The protein below binds the small molecule below.
Small molecule (SMILES): C[C@@H]1O[C@@H](Oc2ccc([N+](=O)[O-])cc2)[C@@H](O)[C@H](O)[C@@H]1O

Binding-site contacts:
Ligand atom C1 contacts residue TRP202 of chain 1.B at 3.9 Å (hydrophobic).
Ligand atom C5' contacts residue GLU258 of chain 1.B at 3.8 Å.
Ligand atom C1 contacts residue ASP199 of chain 1.B at 3.3 Å.
Ligand atom N1' contacts residue GLU258 of chain 1.B at 3.1 Å (salt-bridge).
Ligand atom O3' contacts residue GLU258 of chain 1.B at 3.6 Å.
Ligand atom O4 contacts residue ASP199 of chain 1.B at 3.9 Å.
Ligand atom O3 contacts residue TRP58 of chain 1.B at 3.1 Å (h-bond).
Ligand atom O2 contacts residue TRP202 of chain 1.B at 3.4 Å.
Ligand atom C2 contacts residue ASP199 of chain 1.B at 3.0 Å.
Ligand atom C6 contacts residue TRP286 of chain 1.B at 3.6 Å (hydrophobic).
Ligand atom C3 contacts residue GLU57 of chain 1.B at 3.6 Å.
Ligand atom O3' contacts residue ARG232 of chain 1.B at 3.5 Å (salt-bridge).
Ligand atom C5 contacts residue TRP286 of chain 1.B at 3.6 Å (hydrophobic).
Ligand atom C4' contacts residue GLU258 of chain 1.B at 3.5 Å.
Ligand atom C6 contacts residue HIS36 of chain 1.B at 4.0 Å.
Ligand atom C2 contacts residue HIS106 of chain 1.B at 3.3 Å.
Ligand atom C4 contacts residue TRP286 of chain 1.B at 3.6 Å (hydrophobic).
Ligand atom O3' contacts residue SO41 of chain 1.G at 3.0 Å (h-bond).
Ligand atom O5 contacts residue ASP199 of chain 1.B at 2.9 Å (salt-bridge).
Ligand atom C3' contacts residue SO41 of chain 1.G at 3.6 Å.
Ligand atom C4 contacts residue HIS105 of chain 1.B at 3.8 Å.
Ligand atom C6' contacts residue ARG259 of chain 1.B at 3.7 Å.
Ligand atom C2 contacts residue TRP58 of chain 1.B at 3.9 Å (hydrophobic).
Ligand atom C6 contacts residue TRP197 of chain 1.B at 3.8 Å (hydrophobic).
Ligand atom C3 contacts residue TRP58 of chain 1.B at 3.9 Å (hydrophobic).
Ligand atom O2' contacts residue GLU258 of chain 1.B at 3.0 Å (salt-bridge).
Ligand atom C3 contacts residue HIS105 of chain 1.B at 3.5 Å.
Ligand atom O4 contacts residue HIS105 of chain 1.B at 2.9 Å (h-bond).
Ligand atom C2 contacts residue TRP202 of chain 1.B at 4.0 Å (hydrophobic).
Ligand atom O3 contacts residue GLU57 of chain 1.B at 2.6 Å (salt-bridge).
Ligand atom O4 contacts residue HIS36 of chain 1.B at 2.6 Å (h-bond).
Ligand atom C3' contacts residue ARG232 of chain 1.B at 3.7 Å.
Ligand atom O2' contacts residue ARG259 of chain 1.B at 3.7 Å.
Ligand atom O4 contacts residue TYR148 of chain 1.B at 3.4 Å.
Ligand atom N1' contacts residue ARG232 of chain 1.B at 4.0 Å.
Ligand atom C4 contacts residue HIS36 of chain 1.B at 3.4 Å.
Ligand atom O3 contacts residue HIS105 of chain 1.B at 3.1 Å (h-bond).
Ligand atom O2 contacts residue ASP199 of chain 1.B at 3.7 Å.
Ligand atom O2 contacts residue TRP58 of chain 1.B at 2.9 Å (h-bond).
Ligand atom O2 contacts residue HIS106 of chain 1.B at 2.6 Å (h-bond).

Sequence of chain 1.B:
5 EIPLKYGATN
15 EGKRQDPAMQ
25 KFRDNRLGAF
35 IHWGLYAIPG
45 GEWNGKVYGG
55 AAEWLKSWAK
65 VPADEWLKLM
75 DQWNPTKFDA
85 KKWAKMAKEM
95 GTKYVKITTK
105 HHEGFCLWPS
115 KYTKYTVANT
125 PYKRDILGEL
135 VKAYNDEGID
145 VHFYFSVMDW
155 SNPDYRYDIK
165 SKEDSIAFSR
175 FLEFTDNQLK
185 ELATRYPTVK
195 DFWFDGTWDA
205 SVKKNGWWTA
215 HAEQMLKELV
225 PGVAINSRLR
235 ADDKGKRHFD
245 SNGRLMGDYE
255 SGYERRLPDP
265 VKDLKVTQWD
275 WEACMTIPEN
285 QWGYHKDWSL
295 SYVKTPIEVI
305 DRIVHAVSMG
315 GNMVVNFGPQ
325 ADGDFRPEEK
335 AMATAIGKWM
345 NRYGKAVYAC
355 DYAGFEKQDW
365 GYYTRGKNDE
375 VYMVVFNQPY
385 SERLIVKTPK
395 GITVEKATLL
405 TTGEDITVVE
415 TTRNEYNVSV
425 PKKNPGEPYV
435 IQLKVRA